A protein and the small-molecule ligand that binds it are described below.
Small molecule (SMILES): Nc1nc2c(ncn2[C@@H]2O[C@H](CO[P](=O)(O)O[P](=O)(O)O[C@H]3O[C@H](C(=O)O)[C@@H](O)[C@H](O)[C@@H]3O)[C@@H](O)[C@H]2O)c(=O)[nH]1

Sequence of chain 1.C:
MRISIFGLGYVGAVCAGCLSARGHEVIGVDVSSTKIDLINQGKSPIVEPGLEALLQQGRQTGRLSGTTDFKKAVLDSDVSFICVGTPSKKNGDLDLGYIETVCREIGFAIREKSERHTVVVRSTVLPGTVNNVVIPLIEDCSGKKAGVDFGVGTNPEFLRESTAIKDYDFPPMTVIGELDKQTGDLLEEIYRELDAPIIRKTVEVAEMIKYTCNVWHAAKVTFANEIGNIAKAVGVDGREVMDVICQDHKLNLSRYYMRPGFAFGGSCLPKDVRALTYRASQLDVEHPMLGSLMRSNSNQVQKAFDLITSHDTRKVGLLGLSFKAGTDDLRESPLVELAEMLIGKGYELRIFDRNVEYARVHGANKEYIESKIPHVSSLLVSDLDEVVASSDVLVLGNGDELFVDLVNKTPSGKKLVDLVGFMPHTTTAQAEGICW

Sequence of chain 1.D:
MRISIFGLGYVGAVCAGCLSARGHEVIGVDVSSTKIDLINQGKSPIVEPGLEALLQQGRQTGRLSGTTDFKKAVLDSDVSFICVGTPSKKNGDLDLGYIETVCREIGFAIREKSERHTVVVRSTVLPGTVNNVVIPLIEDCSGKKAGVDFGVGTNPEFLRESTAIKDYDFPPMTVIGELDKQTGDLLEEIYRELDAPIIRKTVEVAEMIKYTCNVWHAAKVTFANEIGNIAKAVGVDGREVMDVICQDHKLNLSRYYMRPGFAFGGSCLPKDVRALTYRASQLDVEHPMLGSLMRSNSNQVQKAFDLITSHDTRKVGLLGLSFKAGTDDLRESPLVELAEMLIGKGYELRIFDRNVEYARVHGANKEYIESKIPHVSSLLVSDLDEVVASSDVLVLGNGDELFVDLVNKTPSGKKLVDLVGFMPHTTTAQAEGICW

Binding-site contacts:
Ligand atom N2 contacts residue PHE262 of chain 1.C at 3.0 Å (h-bond).
Ligand atom O6B contacts residue LEU159 of chain 1.D at 3.5 Å (h-bond).
Ligand atom O3A contacts residue LYS324 of chain 1.C at 3.3 Å (salt-bridge).
Ligand atom O6A contacts residue CYS268 of chain 1.C at 3.3 Å.
Ligand atom O3' contacts residue PHE158 of chain 1.D at 3.0 Å (h-bond).
Ligand atom C3' contacts residue LEU159 of chain 1.D at 3.4 Å (hydrophobic).
Ligand atom O6 contacts residue ARG259 of chain 1.C at 2.9 Å (salt-bridge).
Ligand atom C5' contacts residue LEU159 of chain 1.D at 3.2 Å (hydrophobic).
Ligand atom O6 contacts residue MET258 of chain 1.C at 3.3 Å (h-bond).
Ligand atom O2' contacts residue HIS217 of chain 1.D at 2.9 Å (h-bond).
Ligand atom C6' contacts residue GLU157 of chain 1.D at 3.4 Å.
Ligand atom C6 contacts residue TYR257 of chain 1.C at 3.5 Å (hydrophobic).
Ligand atom O2A contacts residue TYR256 of chain 1.C at 2.7 Å (h-bond).
Ligand atom O2A contacts residue LYS324 of chain 1.C at 2.8 Å (salt-bridge).
Ligand atom O6 contacts residue TYR257 of chain 1.C at 3.1 Å.
Ligand atom O2' contacts residue TYR257 of chain 1.C at 3.4 Å (h-bond).
Ligand atom O2B contacts residue GLU161 of chain 1.D at 3.0 Å (salt-bridge).
Ligand atom C6' contacts residue LYS210 of chain 1.D at 3.5 Å.
Ligand atom C6 contacts residue ARG259 of chain 1.C at 3.5 Å.
Ligand atom O4' contacts residue LEU159 of chain 1.D at 2.9 Å (h-bond).
Ligand atom O6A contacts residue LYS210 of chain 1.D at 3.1 Å (salt-bridge).
Ligand atom O3D contacts residue GLY265 of chain 1.C at 2.9 Å (h-bond).
Ligand atom O4' contacts residue LYS210 of chain 1.D at 2.9 Å (salt-bridge).
Ligand atom N2 contacts residue ARG259 of chain 1.C at 3.2 Å (salt-bridge).
Ligand atom O6B contacts residue CYS268 of chain 1.C at 3.5 Å (h-bond).
Ligand atom C2 contacts residue ARG259 of chain 1.C at 3.4 Å.
Ligand atom C8 contacts residue TYR257 of chain 1.C at 3.5 Å (hydrophobic).
Ligand atom O6A contacts residue ASN214 of chain 1.D at 2.9 Å (h-bond).
Ligand atom O1A contacts residue TYR257 of chain 1.C at 2.6 Å (h-bond).
Ligand atom O2' contacts residue ASN214 of chain 1.D at 2.8 Å (h-bond).
Ligand atom C4' contacts residue LEU159 of chain 1.D at 3.3 Å (hydrophobic).
Ligand atom O3D contacts residue PHE264 of chain 1.C at 3.3 Å.
Ligand atom N1 contacts residue ACY1 of chain 1.M at 3.5 Å (h-bond).
Ligand atom C4' contacts residue LYS210 of chain 1.D at 3.2 Å.
Ligand atom N2 contacts residue ASN225 of chain 1.D at 3.2 Å (h-bond).
Ligand atom O4' contacts residue GLU157 of chain 1.D at 3.5 Å (salt-bridge).
Ligand atom O4' contacts residue PHE158 of chain 1.D at 3.0 Å.
Ligand atom N1 contacts residue ARG259 of chain 1.C at 2.6 Å (salt-bridge).
Ligand atom O6B contacts residue GLU157 of chain 1.D at 2.6 Å (salt-bridge).
Ligand atom C2' contacts residue TYR257 of chain 1.C at 3.5 Å (hydrophobic).